Sequence of chain 1.I:
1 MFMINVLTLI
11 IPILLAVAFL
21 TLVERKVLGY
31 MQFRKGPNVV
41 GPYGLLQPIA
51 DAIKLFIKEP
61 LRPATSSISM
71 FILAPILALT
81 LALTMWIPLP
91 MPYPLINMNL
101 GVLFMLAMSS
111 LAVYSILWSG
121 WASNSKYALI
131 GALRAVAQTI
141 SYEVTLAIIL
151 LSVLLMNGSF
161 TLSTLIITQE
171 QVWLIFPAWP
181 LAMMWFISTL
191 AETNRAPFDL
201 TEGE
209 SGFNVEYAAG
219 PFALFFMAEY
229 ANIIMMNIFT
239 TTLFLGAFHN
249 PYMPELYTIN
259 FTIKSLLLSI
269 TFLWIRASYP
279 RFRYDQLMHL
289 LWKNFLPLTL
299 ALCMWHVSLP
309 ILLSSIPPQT

A protein and the small-molecule ligand that binds it are described below.
Small molecule (SMILES): C=C(C)[C@H]1Cc2c(ccc3c2O[C@@H]2COc4cc(OC)c(OC)cc4[C@@H]2C3=O)O1

Sequence of chain 1.F:
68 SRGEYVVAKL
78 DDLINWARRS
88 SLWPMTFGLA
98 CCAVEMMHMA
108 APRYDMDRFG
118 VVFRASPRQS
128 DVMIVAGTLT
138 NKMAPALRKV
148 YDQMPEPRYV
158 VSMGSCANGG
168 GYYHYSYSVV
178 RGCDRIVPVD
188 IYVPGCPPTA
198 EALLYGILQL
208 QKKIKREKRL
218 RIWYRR

Binding-site contacts:
Ligand atom C12 contacts residue PHE224 of chain 1.I at 3.4 Å (hydrophobic).
Ligand atom C15 contacts residue ARG25 of chain 1.I at 3.8 Å.
Ligand atom C29 contacts residue PHE120 of chain 1.F at 3.9 Å (hydrophobic).
Ligand atom C05 contacts residue THR21 of chain 1.I at 3.7 Å.
Ligand atom C06 contacts residue ASP51 of chain 1.I at 3.2 Å.
Ligand atom C09 contacts residue PHE224 of chain 1.I at 3.5 Å (hydrophobic).
Ligand atom C10 contacts residue PHE220 of chain 1.I at 3.7 Å (hydrophobic).
Ligand atom O25 contacts residue PHE224 of chain 1.I at 3.7 Å.
Ligand atom C07 contacts residue LEU55 of chain 1.I at 3.8 Å (hydrophobic).
Ligand atom C01 contacts residue ALA18 of chain 1.I at 3.8 Å (hydrophobic).
Ligand atom O16 contacts residue VAL119 of chain 1.F at 3.5 Å.
Ligand atom O13 contacts residue PHE224 of chain 1.I at 3.8 Å.
Ligand atom O25 contacts residue ARG121 of chain 1.F at 3.0 Å (salt-bridge).
Ligand atom C11 contacts residue PHE224 of chain 1.I at 3.5 Å (hydrophobic).
Ligand atom C05 contacts residue ASP51 of chain 1.I at 3.3 Å.
Ligand atom C10 contacts residue PHE224 of chain 1.I at 3.6 Å (hydrophobic).
Ligand atom C04 contacts residue ASP51 of chain 1.I at 3.9 Å.
Ligand atom C01 contacts residue ALA52 of chain 1.I at 3.9 Å (hydrophobic).
Ligand atom C15 contacts residue ASP51 of chain 1.I at 4.0 Å.
Ligand atom C10 contacts residue TRP90 of chain 1.F at 3.6 Å (hydrophobic).
Ligand atom C18 contacts residue VAL119 of chain 1.F at 3.9 Å (hydrophobic).
Ligand atom O16 contacts residue ARG25 of chain 1.I at 3.8 Å.
Ligand atom O13 contacts residue ASP51 of chain 1.I at 3.7 Å.
Ligand atom C03 contacts residue PHE224 of chain 1.I at 3.8 Å (hydrophobic).
Ligand atom C01 contacts residue PRO48 of chain 1.I at 3.8 Å (hydrophobic).
Ligand atom C23 contacts residue PHE224 of chain 1.I at 3.6 Å (hydrophobic).
Ligand atom C07 contacts residue ASP51 of chain 1.I at 3.7 Å.
Ligand atom C09 contacts residue LEU55 of chain 1.I at 3.5 Å (hydrophobic).
Ligand atom O25 contacts residue PHE220 of chain 1.I at 4.1 Å.
Ligand atom C11 contacts residue TRP90 of chain 1.F at 4.0 Å (hydrophobic).
Ligand atom C17 contacts residue VAL119 of chain 1.F at 4.1 Å (hydrophobic).
Ligand atom C06 contacts residue PHE224 of chain 1.I at 3.4 Å (hydrophobic).
Ligand atom O08 contacts residue LEU55 of chain 1.I at 3.6 Å.
Ligand atom C07 contacts residue PHE224 of chain 1.I at 3.5 Å (hydrophobic).
Ligand atom C09 contacts residue TRP90 of chain 1.F at 3.9 Å (hydrophobic).
Ligand atom C03 contacts residue THR21 of chain 1.I at 3.9 Å.
Ligand atom C24 contacts residue ARG121 of chain 1.F at 3.9 Å.
Ligand atom C12 contacts residue ASP51 of chain 1.I at 3.5 Å.
Ligand atom C24 contacts residue PHE224 of chain 1.I at 3.5 Å (hydrophobic).
Ligand atom O13 contacts residue THR21 of chain 1.I at 3.8 Å.